The small molecule below binds the protein below.
Small molecule (SMILES): Nc1ncnc2c1ncn2[C@@H]1O[C@H]([C@@H]2O[C@@H]3[C@H](O[P](=O)(O)O2)[C@@H](CO[P](=O)(O)O[C@H]2[C@@H](O)[C@H](n4cnc5c(N)ncnc54)O[C@@H]2COP(=O)=O)O[C@H]3n2ccc(=O)[nH]c2=O)[C@@H](O[P](=O)(O)OC[C@H]2O[C@@H](n3ccc(=O)[nH]c3=O)[C@H](O)[C@@H]2O)[C@H]1O

Binding-site contacts:
Ligand atom C2' contacts residue LYS143 of chain 30.F at 3.7 Å.
Ligand atom N7 contacts residue LYS143 of chain 30.F at 3.8 Å.
Ligand atom C5' contacts residue ARG90 of chain 30.F at 4.3 Å.
Ligand atom C1' contacts residue LYS143 of chain 30.F at 3.2 Å.
Ligand atom C8 contacts residue LYS143 of chain 30.F at 2.7 Å.
Ligand atom C1' contacts residue GLU140 of chain 30.F at 2.7 Å.
Ligand atom C1' contacts residue TRP47 of chain 30.F at 3.7 Å (hydrophobic).
Ligand atom C5 contacts residue TRP47 of chain 30.F at 3.8 Å (hydrophobic).
Ligand atom C3' contacts residue GLU140 of chain 30.F at 3.8 Å.
Ligand atom O4' contacts residue LYS143 of chain 30.F at 4.2 Å.
Ligand atom O4' contacts residue GLU140 of chain 30.F at 3.0 Å (salt-bridge).
Ligand atom N9 contacts residue GLU140 of chain 30.F at 4.1 Å.
Ligand atom C2 contacts residue TRP47 of chain 30.F at 3.4 Å (hydrophobic).
Ligand atom O3' contacts residue GLU140 of chain 30.F at 4.4 Å.
Ligand atom O2' contacts residue GLU140 of chain 30.F at 2.3 Å (salt-bridge).
Ligand atom N1 contacts residue TRP47 of chain 30.F at 3.7 Å.
Ligand atom N6 contacts residue TRP47 of chain 30.F at 4.2 Å.
Ligand atom C4' contacts residue GLU140 of chain 30.F at 3.4 Å.
Ligand atom O4' contacts residue LYS143 of chain 30.F at 4.4 Å.
Ligand atom N9 contacts residue TRP47 of chain 30.F at 3.3 Å.
Ligand atom C2' contacts residue GLU140 of chain 30.F at 3.0 Å.
Ligand atom C6 contacts residue TRP47 of chain 30.F at 3.7 Å (hydrophobic).
Ligand atom N3 contacts residue TRP47 of chain 30.F at 3.4 Å.
Ligand atom N9 contacts residue LYS143 of chain 30.F at 3.2 Å (salt-bridge).
Ligand atom O4' contacts residue TRP47 of chain 30.F at 3.4 Å.
Ligand atom N7 contacts residue TRP47 of chain 30.F at 3.6 Å.
Ligand atom C4 contacts residue TRP47 of chain 30.F at 3.3 Å (hydrophobic).
Ligand atom O2' contacts residue LYS143 of chain 30.F at 3.8 Å.
Ligand atom C8 contacts residue TRP47 of chain 30.F at 3.6 Å (hydrophobic).

Sequence of chain 30.F:
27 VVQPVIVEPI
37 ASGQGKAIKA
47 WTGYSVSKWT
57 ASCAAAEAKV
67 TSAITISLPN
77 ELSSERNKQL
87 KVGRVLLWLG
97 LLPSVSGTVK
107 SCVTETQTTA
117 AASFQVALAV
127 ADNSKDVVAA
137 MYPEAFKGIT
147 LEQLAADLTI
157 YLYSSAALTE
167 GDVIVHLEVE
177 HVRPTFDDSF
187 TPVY